Binding-site contacts:
Ligand atom C7P contacts residue ARG91 of chain 1.A at 3.5 Å.
Ligand atom C3P contacts residue GLY55 of chain 1.A at 3.7 Å.
Ligand atom C7B contacts residue SER67 of chain 1.D at 3.7 Å.
Ligand atom C6B contacts residue PRO49 of chain 1.A at 3.5 Å (hydrophobic).
Ligand atom OAP contacts residue HIS90 of chain 1.A at 2.7 Å (h-bond).
Ligand atom O8A contacts residue ARG91 of chain 1.A at 2.5 Å (salt-bridge).
Ligand atom CEP contacts residue THR83 of chain 1.D at 3.6 Å.
Ligand atom C5P contacts residue GLY82 of chain 1.D at 3.7 Å.
Ligand atom C9P contacts residue HIS90 of chain 1.A at 3.5 Å.
Ligand atom C6P contacts residue GLY82 of chain 1.D at 3.4 Å.
Ligand atom CB contacts residue GLY82 of chain 1.D at 3.3 Å.
Ligand atom CB contacts residue SER67 of chain 1.D at 3.1 Å.
Ligand atom N8P contacts residue HIS90 of chain 1.A at 3.2 Å.
Ligand atom C2B contacts residue SER67 of chain 1.D at 3.3 Å.
Ligand atom CAP contacts residue HIS90 of chain 1.A at 3.4 Å.
Ligand atom C5B contacts residue PRO49 of chain 1.A at 3.4 Å (hydrophobic).
Ligand atom C7P contacts residue HIS89 of chain 1.A at 3.4 Å.
Ligand atom C4B contacts residue PHE50 of chain 1.A at 3.7 Å (hydrophobic).
Ligand atom N8P contacts residue ARG91 of chain 1.A at 3.4 Å (salt-bridge).
Ligand atom O1B contacts residue HIS54 of chain 1.A at 3.4 Å (h-bond).
Ligand atom O9P contacts residue PRO92 of chain 1.A at 3.4 Å.
Ligand atom O5P contacts residue PRO92 of chain 1.A at 3.5 Å.
Ligand atom S1P contacts residue GLY82 of chain 1.D at 3.5 Å (h-bond).
Ligand atom C7B contacts residue HIS54 of chain 1.A at 3.6 Å.
Ligand atom S1P contacts residue GLN48 of chain 1.A at 3.5 Å (h-bond).
Ligand atom C7P contacts residue PRO92 of chain 1.A at 3.6 Å (hydrophobic).
Ligand atom C7B contacts residue GLN48 of chain 1.A at 3.4 Å.
Ligand atom C3P contacts residue LEU53 of chain 1.A at 3.7 Å (hydrophobic).
Ligand atom C5B contacts residue MET68 of chain 1.D at 3.4 Å (hydrophobic).
Ligand atom C2B contacts residue GLN48 of chain 1.A at 3.5 Å.
Ligand atom C3B contacts residue SER67 of chain 1.D at 3.3 Å.
Ligand atom CB contacts residue GLU63 of chain 1.D at 3.7 Å.
Ligand atom C4B contacts residue SER67 of chain 1.D at 3.6 Å.
Ligand atom C3B contacts residue GLN48 of chain 1.A at 3.4 Å.
Ligand atom N4P contacts residue HIS89 of chain 1.A at 3.7 Å.
Ligand atom N8P contacts residue HIS89 of chain 1.A at 2.8 Å (h-bond).
Ligand atom C2P contacts residue LEU53 of chain 1.A at 3.4 Å (hydrophobic).
Ligand atom C1B contacts residue SER67 of chain 1.D at 3.5 Å.
Ligand atom N4P contacts residue GLY82 of chain 1.D at 3.0 Å (h-bond).
Ligand atom O1B contacts residue GLY55 of chain 1.A at 2.8 Å (h-bond).

Sequence of chain 1.A:
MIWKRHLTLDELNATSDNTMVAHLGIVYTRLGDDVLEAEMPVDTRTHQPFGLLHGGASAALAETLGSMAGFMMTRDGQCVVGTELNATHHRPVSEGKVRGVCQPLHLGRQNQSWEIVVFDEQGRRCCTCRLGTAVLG

The protein below binds the small molecule below.
Small molecule (SMILES): CC(C)(CO[P](=O)(O)O[P](=O)(O)OC[C@H]1O[C@@H](n2cnc3c(N)ncnc32)[C@H](O)[C@@H]1OP(=O)(O)O)[C@@H](O)C(=O)NCCC(=O)NCCSCC(=O)c1ccccc1

Sequence of chain 1.D:
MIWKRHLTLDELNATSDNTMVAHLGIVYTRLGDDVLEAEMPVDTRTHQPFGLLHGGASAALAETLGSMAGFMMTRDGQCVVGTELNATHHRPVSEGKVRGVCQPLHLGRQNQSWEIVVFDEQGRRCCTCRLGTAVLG